Sequence of chain 1.B:
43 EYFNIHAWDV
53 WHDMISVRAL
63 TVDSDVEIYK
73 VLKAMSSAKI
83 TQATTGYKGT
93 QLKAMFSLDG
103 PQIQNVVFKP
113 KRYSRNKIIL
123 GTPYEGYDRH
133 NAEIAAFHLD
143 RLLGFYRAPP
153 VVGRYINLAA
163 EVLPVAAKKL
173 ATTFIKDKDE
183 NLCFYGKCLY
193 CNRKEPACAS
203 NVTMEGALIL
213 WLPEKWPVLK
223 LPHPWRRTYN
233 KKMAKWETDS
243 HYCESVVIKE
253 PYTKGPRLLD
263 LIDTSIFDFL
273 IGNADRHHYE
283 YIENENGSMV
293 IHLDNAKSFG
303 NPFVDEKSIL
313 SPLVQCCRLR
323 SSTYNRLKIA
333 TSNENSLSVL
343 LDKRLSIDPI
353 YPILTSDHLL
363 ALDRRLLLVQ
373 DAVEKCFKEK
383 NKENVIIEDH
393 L

The protein below binds the small molecule below.
Small molecule (SMILES): CC(=O)N[C@@H]1[C@@H](O)[C@H](O)[C@@H](CO)O[C@H]1O

Binding-site contacts:
Ligand atom C3 contacts residue ASN203 of chain 1.B at 3.9 Å.
Ligand atom C4 contacts residue ASN203 of chain 1.B at 4.3 Å.
Ligand atom C1 contacts residue ASN203 of chain 1.B at 1.4 Å.
Ligand atom O7 contacts residue ASN203 of chain 1.B at 3.9 Å.
Ligand atom C5 contacts residue ASN203 of chain 1.B at 3.6 Å.
Ligand atom C7 contacts residue ASN203 of chain 1.B at 3.6 Å.
Ligand atom N2 contacts residue ASN203 of chain 1.B at 3.0 Å (h-bond).
Ligand atom C2 contacts residue ASN203 of chain 1.B at 2.6 Å.
Ligand atom C7 contacts residue VAL204 of chain 1.B at 3.7 Å (hydrophobic).
Ligand atom C8 contacts residue VAL204 of chain 1.B at 3.6 Å (hydrophobic).
Ligand atom C8 contacts residue ASN159 of chain 1.B at 4.4 Å.
Ligand atom O7 contacts residue VAL204 of chain 1.B at 3.2 Å.
Ligand atom O5 contacts residue ASN203 of chain 1.B at 2.4 Å (h-bond).